Sequence of chain 2.A:
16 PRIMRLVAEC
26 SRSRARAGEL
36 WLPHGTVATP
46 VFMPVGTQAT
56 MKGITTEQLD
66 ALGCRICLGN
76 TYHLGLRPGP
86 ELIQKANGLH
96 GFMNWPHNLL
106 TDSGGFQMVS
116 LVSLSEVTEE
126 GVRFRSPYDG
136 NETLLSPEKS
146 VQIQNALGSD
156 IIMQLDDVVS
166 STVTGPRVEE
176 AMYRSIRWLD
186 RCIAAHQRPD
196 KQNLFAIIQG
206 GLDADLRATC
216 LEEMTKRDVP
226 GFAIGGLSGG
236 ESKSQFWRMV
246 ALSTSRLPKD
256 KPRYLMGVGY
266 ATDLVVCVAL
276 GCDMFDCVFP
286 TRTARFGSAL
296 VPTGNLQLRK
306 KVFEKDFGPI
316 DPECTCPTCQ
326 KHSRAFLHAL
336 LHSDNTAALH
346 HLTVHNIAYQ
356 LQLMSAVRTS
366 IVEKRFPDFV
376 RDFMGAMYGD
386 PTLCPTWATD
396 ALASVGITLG

Binding-site contacts:
Ligand atom C6 contacts residue GLN204 of chain 2.A at 3.5 Å.
Ligand atom C9 contacts residue ASP107 of chain 2.A at 3.9 Å.
Ligand atom N3 contacts residue PHE111 of chain 2.A at 3.6 Å.
Ligand atom C4 contacts residue ASP107 of chain 2.A at 3.7 Å.
Ligand atom C4 contacts residue PHE111 of chain 2.A at 3.7 Å (hydrophobic).
Ligand atom C2 contacts residue VAL163 of chain 2.A at 4.0 Å (hydrophobic).
Ligand atom C6 contacts residue ASP161 of chain 2.A at 4.0 Å.
Ligand atom N1 contacts residue ASP161 of chain 2.A at 3.2 Å (salt-bridge).
Ligand atom O6 contacts residue GLY230 of chain 2.A at 3.3 Å.
Ligand atom C2 contacts residue MET261 of chain 2.A at 3.9 Å (hydrophobic).
Ligand atom C2 contacts residue ASP161 of chain 2.A at 3.9 Å.
Ligand atom N2 contacts residue GLY110 of chain 2.A at 3.6 Å.
Ligand atom C8 contacts residue PHE111 of chain 2.A at 3.6 Å (hydrophobic).
Ligand atom N2 contacts residue ASP107 of chain 2.A at 3.0 Å (salt-bridge).
Ligand atom N7 contacts residue PHE111 of chain 2.A at 4.0 Å.
Ligand atom C8 contacts residue GLY262 of chain 2.A at 3.8 Å.
Ligand atom O6 contacts residue GLN204 of chain 2.A at 2.6 Å (h-bond).
Ligand atom N2 contacts residue SER108 of chain 2.A at 3.6 Å.
Ligand atom N7 contacts residue MET261 of chain 2.A at 3.8 Å.
Ligand atom C2 contacts residue ASP107 of chain 2.A at 3.6 Å.
Ligand atom N1 contacts residue VAL163 of chain 2.A at 3.3 Å.
Ligand atom C9 contacts residue MET261 of chain 2.A at 3.7 Å (hydrophobic).
Ligand atom N2 contacts residue ASP161 of chain 2.A at 3.1 Å (salt-bridge).
Ligand atom C2 contacts residue PHE111 of chain 2.A at 3.8 Å (hydrophobic).
Ligand atom O6 contacts residue ASP161 of chain 2.A at 3.9 Å.
Ligand atom N2 contacts residue PHE111 of chain 2.A at 3.7 Å.
Ligand atom O6 contacts residue VAL163 of chain 2.A at 3.4 Å.
Ligand atom C8 contacts residue SER233 of chain 2.A at 3.6 Å.
Ligand atom N2 contacts residue ILE202 of chain 2.A at 3.5 Å.
Ligand atom C8 contacts residue MET261 of chain 2.A at 3.6 Å (hydrophobic).
Ligand atom C6 contacts residue GLY231 of chain 2.A at 3.8 Å.
Ligand atom N7 contacts residue SER233 of chain 2.A at 3.5 Å (h-bond).
Ligand atom N3 contacts residue ASP107 of chain 2.A at 2.8 Å (salt-bridge).
Ligand atom C6 contacts residue GLY230 of chain 2.A at 3.9 Å.
Ligand atom C4 contacts residue MET261 of chain 2.A at 4.0 Å (hydrophobic).
Ligand atom O6 contacts residue GLY231 of chain 2.A at 2.8 Å (h-bond).
Ligand atom N1 contacts residue GLN204 of chain 2.A at 3.8 Å.
Ligand atom N3 contacts residue MET261 of chain 2.A at 3.6 Å.
Ligand atom C9 contacts residue PHE111 of chain 2.A at 3.6 Å (hydrophobic).
Ligand atom C6 contacts residue VAL163 of chain 2.A at 3.8 Å (hydrophobic).

This small molecule binds to this protein.
Small molecule (SMILES): Nc1nc2cc[nH]c2c(=O)[nH]1